The small molecule below binds the protein below.
Small molecule (SMILES): Nc1ncnc2c1ncn2[C@H]1C[C@H](O)[C@@H](COP(=O)(O)O)O1

Sequence of chain 1.M:
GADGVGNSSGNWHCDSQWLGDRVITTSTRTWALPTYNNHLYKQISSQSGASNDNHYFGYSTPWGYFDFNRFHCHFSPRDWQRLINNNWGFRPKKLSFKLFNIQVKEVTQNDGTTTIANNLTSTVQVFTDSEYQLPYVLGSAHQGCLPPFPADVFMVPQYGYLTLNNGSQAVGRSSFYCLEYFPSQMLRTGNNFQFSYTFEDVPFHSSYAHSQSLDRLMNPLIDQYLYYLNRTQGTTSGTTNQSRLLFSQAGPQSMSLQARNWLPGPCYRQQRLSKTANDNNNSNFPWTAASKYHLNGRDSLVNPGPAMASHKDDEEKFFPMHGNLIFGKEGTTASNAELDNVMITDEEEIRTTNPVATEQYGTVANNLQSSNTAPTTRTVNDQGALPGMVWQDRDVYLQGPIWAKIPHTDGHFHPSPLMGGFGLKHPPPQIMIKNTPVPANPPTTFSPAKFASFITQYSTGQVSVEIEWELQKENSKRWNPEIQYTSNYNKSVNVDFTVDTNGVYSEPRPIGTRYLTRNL

Binding-site contacts:
Ligand atom N9 contacts residue PRO419 of chain 1.M at 4.2 Å.
Ligand atom N7 contacts residue ASP609 of chain 1.M at 4.5 Å.
Ligand atom C4 contacts residue PRO419 of chain 1.M at 4.2 Å (hydrophobic).
Ligand atom N6 contacts residue SER632 of chain 1.M at 3.9 Å.
Ligand atom C8 contacts residue HIS630 of chain 1.M at 3.4 Å.
Ligand atom C5 contacts residue SER632 of chain 1.M at 4.3 Å.
Ligand atom C6 contacts residue SER632 of chain 1.M at 4.3 Å.
Ligand atom C2 contacts residue GLY639 of chain 1.M at 3.7 Å.
Ligand atom N6 contacts residue GLY637 of chain 1.M at 4.1 Å.
Ligand atom C8 contacts residue PRO419 of chain 1.M at 4.3 Å (hydrophobic).
Ligand atom O2P contacts residue HIS628 of chain 1.M at 4.3 Å.
Ligand atom N6 contacts residue PRO631 of chain 1.M at 3.9 Å.
Ligand atom C2' contacts residue PRO419 of chain 1.M at 4.0 Å (hydrophobic).
Ligand atom C5 contacts residue PRO631 of chain 1.M at 4.4 Å (hydrophobic).
Ligand atom N6 contacts residue VAL418 of chain 1.M at 3.6 Å.
Ligand atom C6 contacts residue VAL418 of chain 1.M at 3.8 Å (hydrophobic).
Ligand atom O5' contacts residue PRO631 of chain 1.M at 4.1 Å.
Ligand atom O5' contacts residue PHE629 of chain 1.M at 4.2 Å.
Ligand atom N6 contacts residue PHE638 of chain 1.M at 3.8 Å.
Ligand atom C6 contacts residue PRO419 of chain 1.M at 4.4 Å (hydrophobic).
Ligand atom N7 contacts residue HIS630 of chain 1.M at 4.1 Å.
Ligand atom C6 contacts residue GLY639 of chain 1.M at 3.7 Å.
Ligand atom N7 contacts residue PRO419 of chain 1.M at 4.4 Å.
Ligand atom N3 contacts residue PRO419 of chain 1.M at 4.3 Å.
Ligand atom O4' contacts residue HIS630 of chain 1.M at 4.4 Å.
Ligand atom C2 contacts residue PRO419 of chain 1.M at 4.4 Å (hydrophobic).
Ligand atom N1 contacts residue ILE622 of chain 1.M at 4.4 Å.
Ligand atom C6 contacts residue PRO631 of chain 1.M at 4.0 Å (hydrophobic).
Ligand atom O2P contacts residue PHE629 of chain 1.M at 4.0 Å.
Ligand atom N1 contacts residue PRO631 of chain 1.M at 4.2 Å.
Ligand atom C1' contacts residue HIS630 of chain 1.M at 4.0 Å.
Ligand atom N1 contacts residue GLY639 of chain 1.M at 2.9 Å (h-bond).
Ligand atom N9 contacts residue HIS630 of chain 1.M at 4.2 Å.
Ligand atom N1 contacts residue VAL418 of chain 1.M at 3.8 Å.
Ligand atom O4' contacts residue PRO631 of chain 1.M at 3.8 Å.
Ligand atom N7 contacts residue SER632 of chain 1.M at 3.8 Å.
Ligand atom N6 contacts residue GLY639 of chain 1.M at 2.8 Å (h-bond).
Ligand atom C5 contacts residue PRO419 of chain 1.M at 4.2 Å (hydrophobic).
Ligand atom O2P contacts residue PRO631 of chain 1.M at 3.8 Å.
Ligand atom N6 contacts residue PRO633 of chain 1.M at 4.1 Å.